The small molecule below binds the protein below.
Small molecule (SMILES): [H]/N=C(/N)c1ccc(CNC(=O)[C@H](C)N(C)C(=O)[C@@H](CC2CCCCC2)NCC(=O)O)cn1

Sequence of chain 1.B:
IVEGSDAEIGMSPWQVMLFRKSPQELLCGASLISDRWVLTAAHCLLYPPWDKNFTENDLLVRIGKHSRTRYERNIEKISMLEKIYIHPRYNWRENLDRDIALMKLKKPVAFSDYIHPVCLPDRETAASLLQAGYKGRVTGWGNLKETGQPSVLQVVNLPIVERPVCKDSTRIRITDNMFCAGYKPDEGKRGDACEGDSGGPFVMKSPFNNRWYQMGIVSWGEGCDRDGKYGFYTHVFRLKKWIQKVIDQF

Binding-site contacts:
Ligand atom C1 contacts residue GLY230 of chain 1.B at 3.5 Å.
Ligand atom O24 contacts residue GLY230 of chain 1.B at 2.8 Å (h-bond).
Ligand atom O24 contacts residue GLY228 of chain 1.B at 3.1 Å (h-bond).
Ligand atom C7 contacts residue SER205 of chain 1.B at 3.2 Å.
Ligand atom N9 contacts residue ASP199 of chain 1.B at 2.7 Å (salt-bridge).
Ligand atom C8 contacts residue GLY228 of chain 1.B at 3.7 Å.
Ligand atom N9 contacts residue GLY230 of chain 1.B at 2.9 Å (h-bond).
Ligand atom N3 contacts residue TRP227 of chain 1.B at 3.6 Å.
Ligand atom N11 contacts residue SER205 of chain 1.B at 3.8 Å.
Ligand atom C15 contacts residue LEU96 of chain 1.B at 3.8 Å (hydrophobic).
Ligand atom C23 contacts residue GLY230 of chain 1.B at 3.8 Å.
Ligand atom N9 contacts residue ALA200 of chain 1.B at 3.4 Å (h-bond).
Ligand atom C8 contacts residue ASP199 of chain 1.B at 3.5 Å.
Ligand atom O20 contacts residue TRP227 of chain 1.B at 3.0 Å.
Ligand atom N10 contacts residue GLY238 of chain 1.B at 3.4 Å.
Ligand atom C4 contacts residue TRP227 of chain 1.B at 3.7 Å (hydrophobic).
Ligand atom C26 contacts residue GLY228 of chain 1.B at 3.6 Å.
Ligand atom C1 contacts residue GLY228 of chain 1.B at 3.8 Å.
Ligand atom C18 contacts residue GLY228 of chain 1.B at 3.7 Å.
Ligand atom C2 contacts residue TRP227 of chain 1.B at 3.8 Å (hydrophobic).
Ligand atom N3 contacts residue VAL225 of chain 1.B at 3.8 Å.
Ligand atom O20 contacts residue GLY228 of chain 1.B at 2.9 Å (h-bond).
Ligand atom C22 contacts residue GLY228 of chain 1.B at 3.8 Å.
Ligand atom C8 contacts residue ALA200 of chain 1.B at 3.6 Å (hydrophobic).
Ligand atom C23 contacts residue GLY228 of chain 1.B at 3.6 Å.
Ligand atom C4 contacts residue SER226 of chain 1.B at 3.7 Å.
Ligand atom N21 contacts residue GLY228 of chain 1.B at 3.1 Å (h-bond).
Ligand atom C4 contacts residue VAL225 of chain 1.B at 3.8 Å (hydrophobic).
Ligand atom C16 contacts residue TRP50 of chain 1.B at 3.7 Å (hydrophobic).
Ligand atom N11 contacts residue HIS43 of chain 1.B at 3.8 Å.
Ligand atom O24 contacts residue GLU229 of chain 1.B at 3.3 Å.
Ligand atom N11 contacts residue SER226 of chain 1.B at 3.1 Å (h-bond).
Ligand atom N10 contacts residue ASP199 of chain 1.B at 3.0 Å (salt-bridge).
Ligand atom C2 contacts residue GLY228 of chain 1.B at 3.6 Å.
Ligand atom C16 contacts residue TYR47 of chain 1.B at 3.6 Å (hydrophobic).
Ligand atom O14 contacts residue TRP50 of chain 1.B at 3.5 Å.
Ligand atom N10 contacts residue TRP227 of chain 1.B at 3.8 Å.
Ligand atom C19 contacts residue GLY228 of chain 1.B at 3.6 Å.
Ligand atom C15 contacts residue HIS43 of chain 1.B at 3.7 Å.
Ligand atom C32 contacts residue TRP227 of chain 1.B at 3.5 Å (hydrophobic).